Binding-site contacts:
Ligand atom O13 contacts residue HIS45 of chain 1.O at 4.0 Å.
Ligand atom O13 contacts residue GLN49 of chain 1.O at 4.0 Å.
Ligand atom N1 contacts residue GLU171 of chain 1.O at 2.7 Å (salt-bridge).
Ligand atom C5 contacts residue GLU171 of chain 1.O at 3.5 Å.
Ligand atom N4 contacts residue HIS71 of chain 1.T at 2.8 Å (h-bond).
Ligand atom C6 contacts residue MN1 of chain 1.OB at 3.3 Å.
Ligand atom N4 contacts residue GLU75 of chain 1.T at 2.5 Å (salt-bridge).
Ligand atom N2 contacts residue MN1 of chain 1.OB at 3.4 Å.
Ligand atom C7 contacts residue MN1 of chain 1.OB at 4.0 Å.
Ligand atom P9 contacts residue LYS175 of chain 1.O at 4.1 Å.
Ligand atom C5 contacts residue MN1 of chain 1.DC at 3.7 Å.
Ligand atom N1 contacts residue HIS167 of chain 1.O at 3.5 Å (h-bond).
Ligand atom C7 contacts residue GLU171 of chain 1.O at 3.5 Å.
Ligand atom O13 contacts residue GLU171 of chain 1.O at 2.4 Å (salt-bridge).
Ligand atom C5 contacts residue HIS167 of chain 1.O at 3.3 Å.
Ligand atom N1 contacts residue HIS72 of chain 1.T at 3.8 Å.
Ligand atom C5 contacts residue LEU105 of chain 1.O at 4.0 Å (hydrophobic).
Ligand atom C3 contacts residue HIS71 of chain 1.T at 3.9 Å.
Ligand atom N1 contacts residue MN1 of chain 1.OB at 2.6 Å.
Ligand atom N2 contacts residue GLU171 of chain 1.O at 3.9 Å.
Ligand atom C5 contacts residue MN1 of chain 1.OB at 3.7 Å.
Ligand atom C3 contacts residue GLU75 of chain 1.T at 2.7 Å.
Ligand atom O13 contacts residue MN1 of chain 1.OB at 3.5 Å.
Ligand atom N2 contacts residue HIS72 of chain 1.T at 3.8 Å.
Ligand atom C3 contacts residue MN1 of chain 1.DC at 3.7 Å.
Ligand atom N1 contacts residue HIS71 of chain 1.T at 4.1 Å.
Ligand atom N4 contacts residue MN1 of chain 1.DC at 2.7 Å.
Ligand atom C5 contacts residue GLU75 of chain 1.T at 3.7 Å.
Ligand atom P9 contacts residue ARG97 of chain 1.S at 3.8 Å.
Ligand atom O11 contacts residue ARG97 of chain 1.S at 4.0 Å.
Ligand atom O10 contacts residue ARG119 of chain 1.S at 3.6 Å.
Ligand atom N2 contacts residue GLU75 of chain 1.T at 3.9 Å.
Ligand atom C6 contacts residue HIS72 of chain 1.T at 3.6 Å.
Ligand atom C5 contacts residue HIS71 of chain 1.T at 3.2 Å.
Ligand atom C5 contacts residue HIS168 of chain 1.O at 3.4 Å.
Ligand atom O12 contacts residue ARG97 of chain 1.S at 3.3 Å (salt-bridge).
Ligand atom O11 contacts residue ARG119 of chain 1.S at 3.5 Å (salt-bridge).
Ligand atom N4 contacts residue HIS168 of chain 1.O at 3.3 Å (h-bond).
Ligand atom O10 contacts residue ARG97 of chain 1.S at 3.6 Å (salt-bridge).
Ligand atom O10 contacts residue LYS175 of chain 1.O at 2.7 Å (salt-bridge).

A small-molecule ligand and the protein it binds are described below.
Small molecule (SMILES): O=P(O)(O)C[C@H](O)Cn1cncn1

Sequence of chain 1.O:
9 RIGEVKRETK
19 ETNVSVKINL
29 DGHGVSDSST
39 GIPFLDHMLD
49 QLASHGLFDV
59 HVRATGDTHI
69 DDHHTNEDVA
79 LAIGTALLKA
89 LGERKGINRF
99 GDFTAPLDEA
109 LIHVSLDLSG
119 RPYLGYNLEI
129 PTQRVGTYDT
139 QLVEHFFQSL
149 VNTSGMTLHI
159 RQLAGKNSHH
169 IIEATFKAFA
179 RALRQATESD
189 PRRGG

Sequence of chain 1.T:
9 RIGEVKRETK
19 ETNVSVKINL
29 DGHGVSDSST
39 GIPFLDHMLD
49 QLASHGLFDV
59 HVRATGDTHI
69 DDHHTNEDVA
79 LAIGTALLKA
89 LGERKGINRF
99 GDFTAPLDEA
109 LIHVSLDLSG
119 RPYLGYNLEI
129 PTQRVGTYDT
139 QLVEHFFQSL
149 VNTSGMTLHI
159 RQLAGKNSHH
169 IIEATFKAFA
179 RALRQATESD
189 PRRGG

Sequence of chain 1.S:
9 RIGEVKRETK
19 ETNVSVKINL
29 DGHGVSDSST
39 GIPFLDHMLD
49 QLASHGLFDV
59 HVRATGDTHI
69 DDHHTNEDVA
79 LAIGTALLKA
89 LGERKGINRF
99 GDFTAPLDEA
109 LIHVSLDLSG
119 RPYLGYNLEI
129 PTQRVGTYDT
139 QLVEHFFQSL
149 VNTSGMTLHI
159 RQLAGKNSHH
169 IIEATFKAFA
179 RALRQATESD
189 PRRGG